Binding-site contacts:
Ligand atom C5 contacts residue ASN337 of chain 1.B at 3.7 Å.
Ligand atom C5 contacts residue LYS336 of chain 1.B at 4.0 Å.
Ligand atom C3 contacts residue ASN337 of chain 1.B at 3.8 Å.
Ligand atom N2 contacts residue ASN337 of chain 1.B at 2.9 Å (h-bond).
Ligand atom C2 contacts residue ASN337 of chain 1.B at 2.5 Å.
Ligand atom C7 contacts residue ASN337 of chain 1.B at 3.8 Å.
Ligand atom O5 contacts residue LYS336 of chain 1.B at 3.4 Å (salt-bridge).
Ligand atom C1 contacts residue ASN337 of chain 1.B at 1.4 Å.
Ligand atom C6 contacts residue LYS336 of chain 1.B at 3.4 Å.
Ligand atom C4 contacts residue ASN337 of chain 1.B at 4.3 Å.
Ligand atom O6 contacts residue LYS336 of chain 1.B at 3.0 Å (salt-bridge).
Ligand atom O5 contacts residue ASN337 of chain 1.B at 2.4 Å (h-bond).
Ligand atom O7 contacts residue ASN337 of chain 1.B at 4.2 Å.

Sequence of chain 1.B:
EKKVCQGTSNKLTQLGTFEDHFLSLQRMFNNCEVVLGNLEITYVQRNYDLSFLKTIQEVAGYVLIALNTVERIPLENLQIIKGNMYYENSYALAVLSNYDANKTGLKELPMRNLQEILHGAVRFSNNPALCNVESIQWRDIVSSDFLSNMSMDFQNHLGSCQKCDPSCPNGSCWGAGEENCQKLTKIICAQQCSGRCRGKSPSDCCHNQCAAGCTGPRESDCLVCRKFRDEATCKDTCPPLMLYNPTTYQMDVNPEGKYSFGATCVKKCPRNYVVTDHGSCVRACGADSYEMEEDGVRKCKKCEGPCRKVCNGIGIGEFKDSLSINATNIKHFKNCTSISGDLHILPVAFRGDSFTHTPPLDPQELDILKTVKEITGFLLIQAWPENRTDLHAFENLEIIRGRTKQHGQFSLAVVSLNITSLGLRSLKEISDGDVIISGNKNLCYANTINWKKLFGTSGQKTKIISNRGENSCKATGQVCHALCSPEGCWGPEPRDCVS

This small molecule binds to this protein.
Small molecule (SMILES): CC(=O)N[C@@H]1[C@@H](O)[C@H](O)[C@@H](CO)O[C@H]1O